Sequence of chain 1.B:
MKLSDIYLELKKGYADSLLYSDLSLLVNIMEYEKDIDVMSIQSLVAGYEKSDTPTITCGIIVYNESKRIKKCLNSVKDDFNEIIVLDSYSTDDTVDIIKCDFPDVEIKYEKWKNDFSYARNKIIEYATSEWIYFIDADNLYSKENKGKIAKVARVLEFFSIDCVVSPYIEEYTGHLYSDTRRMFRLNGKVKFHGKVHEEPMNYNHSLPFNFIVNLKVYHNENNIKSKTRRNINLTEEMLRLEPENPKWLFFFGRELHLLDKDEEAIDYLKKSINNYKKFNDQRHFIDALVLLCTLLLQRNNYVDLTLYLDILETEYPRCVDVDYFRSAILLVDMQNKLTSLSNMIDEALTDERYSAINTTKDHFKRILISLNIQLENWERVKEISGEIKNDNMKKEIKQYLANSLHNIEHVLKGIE

This protein binds this small molecule.
Small molecule (SMILES): O=c1ccn([C@@H]2O[C@H](CO[P](=O)(O)O[P](=O)(O)O[C@H]3O[C@H](CO)[C@@H](O)[C@H](O)[C@H]3O)[C@@H](O)[C@H]2O)c(=O)[nH]1

Binding-site contacts:
Ligand atom O6' contacts residue HIS197 of chain 1.B at 3.1 Å (h-bond).
Ligand atom O3A contacts residue ARG235 of chain 1.B at 2.6 Å (salt-bridge).
Ligand atom N3 contacts residue TYR63 of chain 1.B at 3.5 Å.
Ligand atom O1B contacts residue ASN236 of chain 1.B at 3.1 Å (h-bond).
Ligand atom O4' contacts residue ARG120 of chain 1.B at 3.4 Å (salt-bridge).
Ligand atom O4' contacts residue GLU198 of chain 1.B at 2.4 Å (salt-bridge).
Ligand atom O1A contacts residue ARG235 of chain 1.B at 3.5 Å (salt-bridge).
Ligand atom O1A contacts residue LYS232 of chain 1.B at 3.6 Å.
Ligand atom N1 contacts residue TYR63 of chain 1.B at 3.6 Å.
Ligand atom O3' contacts residue ASP136 of chain 1.B at 2.8 Å (salt-bridge).
Ligand atom O4 contacts residue TRP112 of chain 1.B at 2.9 Å.
Ligand atom O2C contacts residue GLU65 of chain 1.B at 2.4 Å (salt-bridge).
Ligand atom O2A contacts residue LYS232 of chain 1.B at 3.1 Å (salt-bridge).
Ligand atom C2C contacts residue GLU65 of chain 1.B at 3.3 Å.
Ligand atom O3' contacts residue ARG120 of chain 1.B at 3.5 Å (salt-bridge).
Ligand atom O2 contacts residue TYR63 of chain 1.B at 3.3 Å (h-bond).
Ligand atom N3 contacts residue TRP112 of chain 1.B at 3.1 Å.
Ligand atom O6' contacts residue VAL196 of chain 1.B at 3.5 Å.
Ligand atom C2 contacts residue TYR63 of chain 1.B at 3.4 Å (hydrophobic).
Ligand atom O2 contacts residue ILE61 of chain 1.B at 3.5 Å.
Ligand atom C4 contacts residue TRP112 of chain 1.B at 3.4 Å (hydrophobic).
Ligand atom C4' contacts residue GLU198 of chain 1.B at 3.2 Å.
Ligand atom O2B contacts residue LYS232 of chain 1.B at 2.9 Å (salt-bridge).
Ligand atom O2A contacts residue ASP138 of chain 1.B at 3.4 Å (salt-bridge).
Ligand atom C5C contacts residue PHE116 of chain 1.B at 3.6 Å (hydrophobic).
Ligand atom O6' contacts residue GLU198 of chain 1.B at 2.6 Å (salt-bridge).
Ligand atom O4' contacts residue PHE116 of chain 1.B at 3.4 Å.
Ligand atom O2 contacts residue VAL62 of chain 1.B at 3.1 Å.
Ligand atom O2 contacts residue TRP112 of chain 1.B at 3.6 Å.
Ligand atom C1C contacts residue ILE61 of chain 1.B at 3.0 Å (hydrophobic).
Ligand atom O3C contacts residue ALA137 of chain 1.B at 3.1 Å (h-bond).
Ligand atom O3C contacts residue ILE61 of chain 1.B at 2.8 Å (h-bond).
Ligand atom O4C contacts residue ILE61 of chain 1.B at 3.0 Å.
Ligand atom O1B contacts residue ARG235 of chain 1.B at 3.2 Å (salt-bridge).
Ligand atom C3' contacts residue ASP136 of chain 1.B at 3.1 Å.
Ligand atom O3A contacts residue LYS232 of chain 1.B at 3.5 Å.
Ligand atom O3C contacts residue ASP136 of chain 1.B at 3.5 Å.
Ligand atom PB contacts residue ARG235 of chain 1.B at 3.5 Å.
Ligand atom C2 contacts residue TRP112 of chain 1.B at 3.5 Å (hydrophobic).
Ligand atom O2' contacts residue ASP136 of chain 1.B at 3.1 Å (salt-bridge).